Sequence of chain 1.B:
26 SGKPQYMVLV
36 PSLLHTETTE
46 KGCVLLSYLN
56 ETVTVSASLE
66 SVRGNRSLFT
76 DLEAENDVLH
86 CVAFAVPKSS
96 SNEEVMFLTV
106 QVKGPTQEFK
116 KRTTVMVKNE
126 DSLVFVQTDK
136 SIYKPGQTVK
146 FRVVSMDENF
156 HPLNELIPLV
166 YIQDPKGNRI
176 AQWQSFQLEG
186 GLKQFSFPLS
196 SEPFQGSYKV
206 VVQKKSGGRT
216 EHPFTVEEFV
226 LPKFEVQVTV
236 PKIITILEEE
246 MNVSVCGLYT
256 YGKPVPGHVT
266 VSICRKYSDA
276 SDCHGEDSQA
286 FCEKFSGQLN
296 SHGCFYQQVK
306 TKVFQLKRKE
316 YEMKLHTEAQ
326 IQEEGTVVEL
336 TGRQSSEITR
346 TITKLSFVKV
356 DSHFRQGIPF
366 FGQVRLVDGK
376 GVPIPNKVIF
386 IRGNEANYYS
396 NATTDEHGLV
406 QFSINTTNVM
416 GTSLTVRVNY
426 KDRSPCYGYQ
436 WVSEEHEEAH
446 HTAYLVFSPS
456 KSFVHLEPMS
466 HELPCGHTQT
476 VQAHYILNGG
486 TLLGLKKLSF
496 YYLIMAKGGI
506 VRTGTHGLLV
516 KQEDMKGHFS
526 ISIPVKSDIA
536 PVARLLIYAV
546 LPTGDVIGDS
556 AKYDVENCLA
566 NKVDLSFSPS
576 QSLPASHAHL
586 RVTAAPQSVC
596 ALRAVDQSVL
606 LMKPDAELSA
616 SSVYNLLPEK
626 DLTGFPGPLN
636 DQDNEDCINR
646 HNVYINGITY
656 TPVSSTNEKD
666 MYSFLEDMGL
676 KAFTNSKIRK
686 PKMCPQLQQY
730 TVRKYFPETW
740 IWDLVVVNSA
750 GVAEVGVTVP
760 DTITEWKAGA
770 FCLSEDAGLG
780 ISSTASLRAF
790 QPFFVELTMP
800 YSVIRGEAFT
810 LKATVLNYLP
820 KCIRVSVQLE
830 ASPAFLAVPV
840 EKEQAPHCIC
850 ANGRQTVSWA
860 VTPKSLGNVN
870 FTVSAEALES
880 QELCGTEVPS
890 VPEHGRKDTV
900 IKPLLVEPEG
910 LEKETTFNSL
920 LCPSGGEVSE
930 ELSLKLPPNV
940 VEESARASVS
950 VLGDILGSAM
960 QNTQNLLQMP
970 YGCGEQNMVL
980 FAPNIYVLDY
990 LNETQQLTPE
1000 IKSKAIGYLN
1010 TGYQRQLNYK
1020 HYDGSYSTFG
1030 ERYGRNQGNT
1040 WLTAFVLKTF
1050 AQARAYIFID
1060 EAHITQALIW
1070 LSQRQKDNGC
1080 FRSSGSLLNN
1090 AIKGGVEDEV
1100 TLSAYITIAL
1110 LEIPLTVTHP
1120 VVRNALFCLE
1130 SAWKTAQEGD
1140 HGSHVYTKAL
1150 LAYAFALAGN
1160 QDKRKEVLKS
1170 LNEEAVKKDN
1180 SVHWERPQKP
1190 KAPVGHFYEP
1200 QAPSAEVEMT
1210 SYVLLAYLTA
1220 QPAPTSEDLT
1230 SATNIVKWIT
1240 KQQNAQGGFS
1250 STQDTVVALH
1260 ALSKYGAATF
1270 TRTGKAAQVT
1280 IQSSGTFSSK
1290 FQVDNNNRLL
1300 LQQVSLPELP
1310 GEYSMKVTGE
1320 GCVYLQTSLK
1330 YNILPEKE

This small molecule binds to this protein.
Small molecule (SMILES): CC(=O)N[C@H]1[C@H](O[C@H]2[C@H](O)[C@@H](NC(C)=O)CO[C@@H]2CO)O[C@H](CO)[C@@H](O[C@@H]2O[C@H](CO)[C@@H](O)[C@H](O)[C@@H]2O)[C@@H]1O

Binding-site contacts:
Ligand atom C7 contacts residue ARG1271 of chain 1.B at 3.5 Å.
Ligand atom O3 contacts residue GLU992 of chain 1.B at 3.3 Å (salt-bridge).
Ligand atom C2 contacts residue ASP988 of chain 1.B at 4.1 Å.
Ligand atom C7 contacts residue TYR1055 of chain 1.B at 3.4 Å (hydrophobic).
Ligand atom N2 contacts residue ARG1271 of chain 1.B at 2.4 Å (salt-bridge).
Ligand atom C8 contacts residue ASP988 of chain 1.B at 4.4 Å.
Ligand atom O5 contacts residue ASN991 of chain 1.B at 2.1 Å (h-bond).
Ligand atom N2 contacts residue TYR1055 of chain 1.B at 3.8 Å.
Ligand atom C2 contacts residue TYR1055 of chain 1.B at 4.2 Å (hydrophobic).
Ligand atom O5 contacts residue TYR1055 of chain 1.B at 3.9 Å.
Ligand atom O3 contacts residue ASN991 of chain 1.B at 4.0 Å.
Ligand atom C7 contacts residue GLU992 of chain 1.B at 3.0 Å.
Ligand atom O7 contacts residue ARG1271 of chain 1.B at 3.9 Å.
Ligand atom C8 contacts residue TYR1055 of chain 1.B at 4.1 Å (hydrophobic).
Ligand atom C6 contacts residue ASN991 of chain 1.B at 4.1 Å.
Ligand atom O7 contacts residue TYR1055 of chain 1.B at 3.3 Å (h-bond).
Ligand atom C3 contacts residue ASN991 of chain 1.B at 3.6 Å.
Ligand atom O3 contacts residue ARG1271 of chain 1.B at 2.4 Å (salt-bridge).
Ligand atom C7 contacts residue ASN991 of chain 1.B at 3.8 Å.
Ligand atom O4 contacts residue ARG1271 of chain 1.B at 2.8 Å (salt-bridge).
Ligand atom C1 contacts residue ASP988 of chain 1.B at 4.3 Å.
Ligand atom C2 contacts residue ASN991 of chain 1.B at 2.3 Å.
Ligand atom N2 contacts residue ASN991 of chain 1.B at 3.2 Å (h-bond).
Ligand atom C5 contacts residue ASN991 of chain 1.B at 3.4 Å.
Ligand atom C3 contacts residue GLU992 of chain 1.B at 3.7 Å.
Ligand atom C8 contacts residue ASN991 of chain 1.B at 4.2 Å.
Ligand atom C2 contacts residue GLU992 of chain 1.B at 3.2 Å.
Ligand atom C1 contacts residue ARG1271 of chain 1.B at 3.5 Å.
Ligand atom N2 contacts residue ASP988 of chain 1.B at 3.0 Å (salt-bridge).
Ligand atom C4 contacts residue ARG1271 of chain 1.B at 3.1 Å.
Ligand atom N2 contacts residue GLU992 of chain 1.B at 2.1 Å (salt-bridge).
Ligand atom C7 contacts residue ASP988 of chain 1.B at 3.0 Å.
Ligand atom C1 contacts residue ASN991 of chain 1.B at 1.4 Å.
Ligand atom C3 contacts residue ARG1271 of chain 1.B at 3.3 Å.
Ligand atom O7 contacts residue GLU992 of chain 1.B at 3.2 Å (salt-bridge).
Ligand atom C2 contacts residue ARG1271 of chain 1.B at 3.1 Å.
Ligand atom C4 contacts residue ASN991 of chain 1.B at 3.6 Å.
Ligand atom C8 contacts residue GLU992 of chain 1.B at 4.2 Å.
Ligand atom C1 contacts residue TYR1055 of chain 1.B at 3.3 Å (hydrophobic).
Ligand atom O7 contacts residue ASP988 of chain 1.B at 2.4 Å (salt-bridge).